A small-molecule ligand and the protein it binds are described below.
Small molecule (SMILES): Nc1ccn([C@H]2C[C@H](O)[C@@H](COP(=O)(O)O)O2)c(=O)n1

Sequence of chain 1.D:
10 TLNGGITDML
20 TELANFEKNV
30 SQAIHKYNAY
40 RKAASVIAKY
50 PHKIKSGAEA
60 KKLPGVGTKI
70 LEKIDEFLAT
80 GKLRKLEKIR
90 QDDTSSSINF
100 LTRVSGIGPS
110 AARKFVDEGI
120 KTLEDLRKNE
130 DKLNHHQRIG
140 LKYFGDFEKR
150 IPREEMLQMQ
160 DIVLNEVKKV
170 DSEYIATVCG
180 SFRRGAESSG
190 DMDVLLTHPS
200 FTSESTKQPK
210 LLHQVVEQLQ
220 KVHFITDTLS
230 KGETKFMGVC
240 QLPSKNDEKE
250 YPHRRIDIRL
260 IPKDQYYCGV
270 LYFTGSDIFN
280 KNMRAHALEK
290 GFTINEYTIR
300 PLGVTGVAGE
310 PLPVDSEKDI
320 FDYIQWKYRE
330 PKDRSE

Binding-site contacts:
Ligand atom C4 contacts residue ILE174 of chain 1.D at 3.3 Å (hydrophobic).
Ligand atom C3' contacts residue TYR266 of chain 1.D at 3.2 Å (hydrophobic).
Ligand atom C2 contacts residue THR196 of chain 1.D at 3.6 Å.
Ligand atom N4 contacts residue LEU194 of chain 1.D at 4.0 Å.
Ligand atom C5 contacts residue ILE174 of chain 1.D at 3.5 Å (hydrophobic).
Ligand atom O2 contacts residue LYS262 of chain 1.D at 2.8 Å (salt-bridge).
Ligand atom C4 contacts residue THR176 of chain 1.D at 3.6 Å.
Ligand atom N3 contacts residue LYS262 of chain 1.D at 4.3 Å.
Ligand atom C6 contacts residue ILE174 of chain 1.D at 4.2 Å (hydrophobic).
Ligand atom C2 contacts residue ILE174 of chain 1.D at 3.5 Å (hydrophobic).
Ligand atom O2 contacts residue THR196 of chain 1.D at 3.6 Å (h-bond).
Ligand atom C5' contacts residue TYR266 of chain 1.D at 4.3 Å (hydrophobic).
Ligand atom N3 contacts residue TYR265 of chain 1.D at 3.7 Å.
Ligand atom C2' contacts residue TYR266 of chain 1.D at 3.9 Å (hydrophobic).
Ligand atom N1 contacts residue ILE174 of chain 1.D at 3.8 Å.
Ligand atom C5 contacts residue TYR265 of chain 1.D at 3.3 Å (hydrophobic).
Ligand atom C2 contacts residue LYS262 of chain 1.D at 3.7 Å.
Ligand atom N1 contacts residue TYR265 of chain 1.D at 4.1 Å.
Ligand atom C2' contacts residue TYR265 of chain 1.D at 3.5 Å (hydrophobic).
Ligand atom O2 contacts residue ILE174 of chain 1.D at 3.7 Å.
Ligand atom C4 contacts residue TYR265 of chain 1.D at 3.5 Å (hydrophobic).
Ligand atom C1' contacts residue TYR265 of chain 1.D at 4.4 Å (hydrophobic).
Ligand atom N4 contacts residue ILE174 of chain 1.D at 3.1 Å (h-bond).
Ligand atom N3 contacts residue ILE174 of chain 1.D at 3.6 Å.
Ligand atom C1' contacts residue ILE174 of chain 1.D at 4.4 Å (hydrophobic).
Ligand atom N4 contacts residue THR176 of chain 1.D at 2.9 Å (h-bond).
Ligand atom C5' contacts residue TYR265 of chain 1.D at 4.4 Å (hydrophobic).
Ligand atom C5 contacts residue THR176 of chain 1.D at 3.4 Å.
Ligand atom OP3 contacts residue TYR265 of chain 1.D at 4.1 Å.
Ligand atom O2 contacts residue TYR265 of chain 1.D at 4.4 Å.
Ligand atom C2 contacts residue TYR265 of chain 1.D at 4.0 Å (hydrophobic).
Ligand atom N4 contacts residue ALA175 of chain 1.D at 4.4 Å.
Ligand atom C4 contacts residue THR196 of chain 1.D at 3.6 Å.
Ligand atom C6 contacts residue TYR265 of chain 1.D at 3.6 Å (hydrophobic).
Ligand atom C4' contacts residue TYR266 of chain 1.D at 4.3 Å (hydrophobic).
Ligand atom N4 contacts residue TYR265 of chain 1.D at 3.8 Å.
Ligand atom N3 contacts residue THR196 of chain 1.D at 2.8 Å (h-bond).
Ligand atom N4 contacts residue THR196 of chain 1.D at 3.6 Å.
Ligand atom O3' contacts residue TYR266 of chain 1.D at 3.8 Å.